Binding-site contacts:
Ligand atom N29 contacts residue OXY1 of chain 1.E at 2.9 Å (h-bond).
Ligand atom S17 contacts residue ASP216 of chain 1.A at 2.8 Å (salt-bridge).
Ligand atom S17 contacts residue HIS214 of chain 1.A at 3.3 Å (h-bond).
Ligand atom O19 contacts residue ARG87 of chain 1.A at 2.8 Å (salt-bridge).
Ligand atom C31 contacts residue OXY1 of chain 1.E at 3.2 Å.
Ligand atom C32 contacts residue OXY1 of chain 1.E at 2.5 Å.
Ligand atom O18 contacts residue PRO283 of chain 1.A at 3.8 Å.
Ligand atom S17 contacts residue OXY1 of chain 1.E at 3.5 Å (h-bond).
Ligand atom N11 contacts residue PHE285 of chain 1.A at 3.7 Å.
Ligand atom C16 contacts residue PHE211 of chain 1.A at 3.6 Å (hydrophobic).
Ligand atom N14 contacts residue TYR91 of chain 1.A at 3.3 Å (h-bond).
Ligand atom O42 contacts residue OXY1 of chain 1.E at 3.6 Å.
Ligand atom C31 contacts residue SER281 of chain 1.A at 3.7 Å.
Ligand atom C30 contacts residue ILE187 of chain 1.A at 3.6 Å (hydrophobic).
Ligand atom O15 contacts residue THR331 of chain 1.A at 3.9 Å.
Ligand atom S17 contacts residue PHE285 of chain 1.A at 3.8 Å.
Ligand atom C1 contacts residue SER183 of chain 1.A at 3.6 Å.
Ligand atom C31 contacts residue TYR189 of chain 1.A at 3.5 Å (hydrophobic).
Ligand atom C31 contacts residue ILE187 of chain 1.A at 3.9 Å (hydrophobic).
Ligand atom C37 contacts residue OXY1 of chain 1.E at 3.0 Å.
Ligand atom O19 contacts residue SER183 of chain 1.A at 2.6 Å (h-bond).
Ligand atom C30 contacts residue OXY1 of chain 1.E at 2.9 Å.
Ligand atom O18 contacts residue PHE285 of chain 1.A at 3.3 Å.
Ligand atom O20 contacts residue ARG87 of chain 1.A at 2.8 Å (salt-bridge).
Ligand atom N14 contacts residue CYS104 of chain 1.A at 3.9 Å.
Ligand atom C1 contacts residue ARG87 of chain 1.A at 3.5 Å.
Ligand atom C37 contacts residue PRO283 of chain 1.A at 3.8 Å (hydrophobic).
Ligand atom C3 contacts residue LEU321 of chain 1.A at 3.7 Å (hydrophobic).
Ligand atom C32 contacts residue SER281 of chain 1.A at 3.6 Å.
Ligand atom O43 contacts residue TYR189 of chain 1.A at 2.7 Å (h-bond).
Ligand atom C33 contacts residue FE21 of chain 1.F at 3.5 Å.
Ligand atom O42 contacts residue TYR189 of chain 1.A at 3.6 Å.
Ligand atom S17 contacts residue FE21 of chain 1.F at 2.4 Å.
Ligand atom O43 contacts residue OXY1 of chain 1.E at 3.7 Å.
Ligand atom O42 contacts residue SER281 of chain 1.A at 2.9 Å (h-bond).
Ligand atom C33 contacts residue OXY1 of chain 1.E at 0.6 Å.
Ligand atom O42 contacts residue GLN225 of chain 1.A at 3.9 Å.
Ligand atom C16 contacts residue OXY1 of chain 1.E at 3.7 Å.
Ligand atom C16 contacts residue HIS214 of chain 1.A at 3.2 Å.
Ligand atom C16 contacts residue FE21 of chain 1.F at 3.4 Å.

Sequence of chain 1.A:
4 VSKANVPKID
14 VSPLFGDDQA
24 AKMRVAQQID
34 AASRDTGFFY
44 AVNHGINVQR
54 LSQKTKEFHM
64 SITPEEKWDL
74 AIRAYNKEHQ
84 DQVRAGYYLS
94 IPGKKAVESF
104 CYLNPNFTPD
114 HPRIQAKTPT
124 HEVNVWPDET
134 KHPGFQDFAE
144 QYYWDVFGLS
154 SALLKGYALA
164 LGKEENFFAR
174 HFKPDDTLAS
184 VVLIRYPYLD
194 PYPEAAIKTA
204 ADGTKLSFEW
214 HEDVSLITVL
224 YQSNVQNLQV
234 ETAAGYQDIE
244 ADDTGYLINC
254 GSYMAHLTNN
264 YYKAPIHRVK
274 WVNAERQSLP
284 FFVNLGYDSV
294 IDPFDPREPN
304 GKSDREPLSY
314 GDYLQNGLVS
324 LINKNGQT

The small molecule below binds the protein below.
Small molecule (SMILES): CC(C)[C@@H](NC(=O)[C@H](CS)NC(=O)CCC[C@H](N)C(=O)O)C(=O)O